Sequence of chain 1.C:
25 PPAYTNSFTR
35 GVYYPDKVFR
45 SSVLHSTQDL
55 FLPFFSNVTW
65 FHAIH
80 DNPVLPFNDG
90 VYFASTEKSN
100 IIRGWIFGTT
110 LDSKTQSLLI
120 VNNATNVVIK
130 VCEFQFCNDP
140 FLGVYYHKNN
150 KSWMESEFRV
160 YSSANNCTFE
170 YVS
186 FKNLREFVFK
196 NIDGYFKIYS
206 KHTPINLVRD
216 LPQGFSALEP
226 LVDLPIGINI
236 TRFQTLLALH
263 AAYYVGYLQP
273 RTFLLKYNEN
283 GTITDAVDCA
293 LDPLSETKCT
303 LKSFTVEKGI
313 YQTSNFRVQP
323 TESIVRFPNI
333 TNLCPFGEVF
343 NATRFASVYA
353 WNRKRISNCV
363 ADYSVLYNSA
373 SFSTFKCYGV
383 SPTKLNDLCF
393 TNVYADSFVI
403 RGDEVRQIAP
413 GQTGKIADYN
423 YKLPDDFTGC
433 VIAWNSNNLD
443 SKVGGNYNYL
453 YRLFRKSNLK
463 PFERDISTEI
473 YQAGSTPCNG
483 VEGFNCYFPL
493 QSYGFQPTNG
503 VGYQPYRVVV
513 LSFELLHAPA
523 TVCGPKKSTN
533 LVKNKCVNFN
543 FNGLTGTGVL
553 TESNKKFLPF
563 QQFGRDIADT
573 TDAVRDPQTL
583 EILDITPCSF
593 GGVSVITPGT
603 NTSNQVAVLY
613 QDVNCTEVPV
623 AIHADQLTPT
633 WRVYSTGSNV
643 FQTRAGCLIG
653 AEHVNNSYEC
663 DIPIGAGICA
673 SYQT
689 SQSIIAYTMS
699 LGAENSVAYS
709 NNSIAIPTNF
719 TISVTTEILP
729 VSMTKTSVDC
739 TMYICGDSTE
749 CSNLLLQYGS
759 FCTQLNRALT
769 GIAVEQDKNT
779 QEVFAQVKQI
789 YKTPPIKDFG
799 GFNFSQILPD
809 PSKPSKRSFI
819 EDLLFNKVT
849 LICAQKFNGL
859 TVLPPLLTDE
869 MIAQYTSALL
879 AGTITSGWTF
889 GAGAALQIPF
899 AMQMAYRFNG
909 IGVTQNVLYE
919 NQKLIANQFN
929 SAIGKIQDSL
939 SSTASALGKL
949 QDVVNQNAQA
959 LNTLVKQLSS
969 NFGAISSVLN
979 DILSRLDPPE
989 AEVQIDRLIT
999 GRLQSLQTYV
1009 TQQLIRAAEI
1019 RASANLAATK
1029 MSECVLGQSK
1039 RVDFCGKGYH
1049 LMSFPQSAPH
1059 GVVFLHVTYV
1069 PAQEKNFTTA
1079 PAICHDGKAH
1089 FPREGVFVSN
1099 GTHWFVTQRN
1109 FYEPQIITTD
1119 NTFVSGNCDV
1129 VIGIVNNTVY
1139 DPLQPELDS

The small molecule below binds the protein below.
Small molecule (SMILES): CC(=O)N[C@@H]1[C@@H](O)[C@H](O)[C@@H](CO)O[C@H]1O

Binding-site contacts:
Ligand atom O6 contacts residue ASN657 of chain 1.C at 3.7 Å.
Ligand atom C1 contacts residue ASN657 of chain 1.C at 1.4 Å.
Ligand atom C6 contacts residue ASN657 of chain 1.C at 4.4 Å.
Ligand atom C2 contacts residue ASN657 of chain 1.C at 2.5 Å.
Ligand atom C3 contacts residue ASN657 of chain 1.C at 3.8 Å.
Ligand atom C4 contacts residue ASN657 of chain 1.C at 4.2 Å.
Ligand atom N2 contacts residue ASN657 of chain 1.C at 2.9 Å (h-bond).
Ligand atom C7 contacts residue ASN657 of chain 1.C at 3.4 Å.
Ligand atom O7 contacts residue ASN657 of chain 1.C at 3.6 Å (h-bond).
Ligand atom O5 contacts residue ASN657 of chain 1.C at 2.4 Å (h-bond).
Ligand atom C5 contacts residue ASN657 of chain 1.C at 3.7 Å.